Binding-site contacts:
Ligand atom O4 contacts residue GLN242 of chain 1.A at 3.6 Å.
Ligand atom C2 contacts residue GLN242 of chain 1.A at 3.7 Å.
Ligand atom C4 contacts residue TYR215 of chain 1.A at 3.5 Å (hydrophobic).
Ligand atom C2Q contacts residue GLY123 of chain 1.A at 3.5 Å.
Ligand atom O4Q contacts residue PHE96 of chain 1.A at 2.8 Å (h-bond).
Ligand atom O4Q contacts residue GLU95 of chain 1.A at 3.2 Å.
Ligand atom N1 contacts residue TYR241 of chain 1.A at 3.8 Å.
Ligand atom C2 contacts residue TYR241 of chain 1.A at 3.6 Å (hydrophobic).
Ligand atom N3 contacts residue TYR215 of chain 1.A at 3.2 Å.
Ligand atom C4Q contacts residue PHE96 of chain 1.A at 3.5 Å (hydrophobic).
Ligand atom O2A contacts residue TYR241 of chain 1.A at 3.7 Å.
Ligand atom N3Q contacts residue FON1 of chain 1.B at 2.7 Å (h-bond).
Ligand atom C5' contacts residue TYR172 of chain 1.A at 3.6 Å (hydrophobic).
Ligand atom O1B contacts residue TYR125 of chain 1.A at 2.9 Å (h-bond).
Ligand atom C4 contacts residue GLN242 of chain 1.A at 3.7 Å.
Ligand atom O2 contacts residue TYR215 of chain 1.A at 3.5 Å.
Ligand atom C6Q contacts residue PHE96 of chain 1.A at 3.5 Å (hydrophobic).
Ligand atom C2' contacts residue TYR215 of chain 1.A at 3.4 Å (hydrophobic).
Ligand atom O3' contacts residue TYR125 of chain 1.A at 3.2 Å.
Ligand atom O3' contacts residue SER127 of chain 1.A at 3.1 Å (h-bond).
Ligand atom O4Q contacts residue FON1 of chain 1.B at 3.3 Å (h-bond).
Ligand atom O2 contacts residue PHE238 of chain 1.A at 3.6 Å.
Ligand atom C4 contacts residue TYR241 of chain 1.A at 3.6 Å (hydrophobic).
Ligand atom C6Q contacts residue GLU95 of chain 1.A at 3.7 Å.
Ligand atom O2Q contacts residue GLY123 of chain 1.A at 2.8 Å (h-bond).
Ligand atom N3 contacts residue GLN242 of chain 1.A at 2.8 Å (h-bond).
Ligand atom O1B contacts residue MET124 of chain 1.A at 3.4 Å.
Ligand atom N3 contacts residue TYR241 of chain 1.A at 3.4 Å.
Ligand atom O2 contacts residue GLN242 of chain 1.A at 2.9 Å (h-bond).
Ligand atom C3Q contacts residue GLU95 of chain 1.A at 3.7 Å.
Ligand atom O4 contacts residue TYR215 of chain 1.A at 3.4 Å.
Ligand atom C2 contacts residue TYR215 of chain 1.A at 3.3 Å (hydrophobic).
Ligand atom C3Q contacts residue FON1 of chain 1.B at 3.6 Å.
Ligand atom O4 contacts residue TYR241 of chain 1.A at 3.7 Å.
Ligand atom O3' contacts residue THR126 of chain 1.A at 3.4 Å (h-bond).
Ligand atom O1A contacts residue LYS28 of chain 1.A at 3.4 Å (salt-bridge).
Ligand atom C4Q contacts residue FON1 of chain 1.B at 3.5 Å.
Ligand atom C1Q contacts residue MET124 of chain 1.A at 3.7 Å (hydrophobic).
Ligand atom O4' contacts residue PHE238 of chain 1.A at 3.2 Å.
Ligand atom O4' contacts residue TYR241 of chain 1.A at 3.7 Å.

Sequence of chain 1.A:
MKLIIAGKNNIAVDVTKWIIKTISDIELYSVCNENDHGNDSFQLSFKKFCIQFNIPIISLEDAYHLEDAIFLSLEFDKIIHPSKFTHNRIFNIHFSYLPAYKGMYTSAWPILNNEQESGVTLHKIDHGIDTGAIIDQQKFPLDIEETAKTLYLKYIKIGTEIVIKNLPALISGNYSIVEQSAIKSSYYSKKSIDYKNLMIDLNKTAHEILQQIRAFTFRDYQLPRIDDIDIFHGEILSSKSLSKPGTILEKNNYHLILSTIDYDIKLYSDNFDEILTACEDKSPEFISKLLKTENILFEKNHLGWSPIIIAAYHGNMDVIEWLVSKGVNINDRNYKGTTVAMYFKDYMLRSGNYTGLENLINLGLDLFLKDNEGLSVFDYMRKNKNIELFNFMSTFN

The small molecule below binds the protein below.
Small molecule (SMILES): Cc1cn([C@H]2C[C@H](O)[C@@H](CO[P](=O)(O)O[P](=O)(O)O[C@H]3O[C@H](C)[C@@H](O)[C@H](N)[C@H]3O)O2)c(=O)[nH]c1=O